Sequence of chain 33.A:
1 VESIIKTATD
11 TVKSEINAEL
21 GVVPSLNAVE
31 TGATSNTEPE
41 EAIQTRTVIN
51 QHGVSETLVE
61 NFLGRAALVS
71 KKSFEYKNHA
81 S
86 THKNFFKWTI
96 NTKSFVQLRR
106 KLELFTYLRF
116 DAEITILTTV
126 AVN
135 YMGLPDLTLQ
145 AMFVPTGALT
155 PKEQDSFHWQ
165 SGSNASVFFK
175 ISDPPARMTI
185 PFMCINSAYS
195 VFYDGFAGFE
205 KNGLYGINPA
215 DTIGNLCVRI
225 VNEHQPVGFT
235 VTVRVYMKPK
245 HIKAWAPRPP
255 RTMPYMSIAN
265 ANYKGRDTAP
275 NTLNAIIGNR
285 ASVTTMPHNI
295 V

A protein and the small-molecule ligand that binds it are described below.
Small molecule (SMILES): CC(=O)N[C@H]1[C@H]([C@H](O)[C@H](O)CO)O[C@@](OC[C@H]2O[C@@H](O[C@H]3[C@H](O)[C@@H](O)[C@H](O)O[C@@H]3CO)[C@H](O)[C@@H](O)[C@H]2O)(C(=O)O)C[C@@H]1O

Sequence of chain 33.C:
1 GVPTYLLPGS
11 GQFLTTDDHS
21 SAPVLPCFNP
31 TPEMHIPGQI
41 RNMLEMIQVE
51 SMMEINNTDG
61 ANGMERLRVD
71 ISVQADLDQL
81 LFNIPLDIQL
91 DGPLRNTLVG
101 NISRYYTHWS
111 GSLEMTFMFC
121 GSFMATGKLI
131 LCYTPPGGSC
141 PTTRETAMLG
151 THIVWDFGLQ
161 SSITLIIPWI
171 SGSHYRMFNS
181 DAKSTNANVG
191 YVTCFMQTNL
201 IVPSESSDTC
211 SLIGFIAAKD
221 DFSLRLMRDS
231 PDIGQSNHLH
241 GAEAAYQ

Binding-site contacts:
Ligand atom N5 contacts residue ASN275 of chain 33.A at 3.6 Å (h-bond).
Ligand atom O4 contacts residue ARG95 of chain 33.C at 3.6 Å (salt-bridge).
Ligand atom N5 contacts residue ASP232 of chain 33.C at 4.1 Å.
Ligand atom C11 contacts residue PRO231 of chain 33.C at 3.7 Å (hydrophobic).
Ligand atom O7 contacts residue PRO274 of chain 33.A at 3.4 Å.
Ligand atom C3 contacts residue ARG104 of chain 33.C at 3.8 Å.
Ligand atom O3 contacts residue GLY282 of chain 33.A at 3.4 Å.
Ligand atom C5 contacts residue PRO274 of chain 33.A at 4.0 Å (hydrophobic).
Ligand atom C11 contacts residue ASP232 of chain 33.C at 3.8 Å.
Ligand atom C4 contacts residue PRO274 of chain 33.A at 4.0 Å (hydrophobic).
Ligand atom C3 contacts residue PRO274 of chain 33.A at 3.8 Å (hydrophobic).
Ligand atom C4 contacts residue ASN275 of chain 33.A at 3.8 Å.
Ligand atom O3 contacts residue ASP91 of chain 33.C at 4.0 Å.
Ligand atom C6 contacts residue ASP91 of chain 33.C at 3.8 Å.
Ligand atom O4 contacts residue PRO231 of chain 33.C at 3.8 Å.
Ligand atom C10 contacts residue ASN275 of chain 33.A at 3.3 Å.
Ligand atom O10 contacts residue ASN275 of chain 33.A at 2.9 Å (h-bond).
Ligand atom O4 contacts residue ASP232 of chain 33.C at 2.7 Å (salt-bridge).
Ligand atom O4 contacts residue ASP91 of chain 33.C at 2.7 Å (salt-bridge).
Ligand atom O6 contacts residue PRO274 of chain 33.A at 3.7 Å.
Ligand atom O1B contacts residue ARG104 of chain 33.C at 2.8 Å (salt-bridge).
Ligand atom C11 contacts residue ILE233 of chain 33.C at 3.8 Å (hydrophobic).
Ligand atom C3 contacts residue ARG95 of chain 33.C at 3.9 Å.
Ligand atom O4 contacts residue ASN275 of chain 33.A at 3.0 Å (h-bond).
Ligand atom N5 contacts residue PRO231 of chain 33.C at 2.9 Å (h-bond).
Ligand atom C4 contacts residue ASP232 of chain 33.C at 3.5 Å.
Ligand atom O10 contacts residue ARG270 of chain 33.A at 3.3 Å.
Ligand atom C5 contacts residue ASN275 of chain 33.A at 3.6 Å.
Ligand atom O7 contacts residue ARG270 of chain 33.A at 3.8 Å.
Ligand atom O3 contacts residue PRO274 of chain 33.A at 3.8 Å.
Ligand atom C1 contacts residue ARG104 of chain 33.C at 3.6 Å.
Ligand atom C5 contacts residue PRO231 of chain 33.C at 3.7 Å (hydrophobic).
Ligand atom C4 contacts residue ASP91 of chain 33.C at 3.2 Å.
Ligand atom O6 contacts residue ASP91 of chain 33.C at 3.1 Å.
Ligand atom C4 contacts residue ARG104 of chain 33.C at 3.9 Å.
Ligand atom C4 contacts residue PRO231 of chain 33.C at 3.5 Å (hydrophobic).
Ligand atom C3 contacts residue PRO274 of chain 33.A at 4.1 Å (hydrophobic).
Ligand atom C10 contacts residue PRO231 of chain 33.C at 3.8 Å (hydrophobic).
Ligand atom C3 contacts residue ASP232 of chain 33.C at 4.0 Å.
Ligand atom C11 contacts residue GLY234 of chain 33.C at 3.8 Å.